Sequence of chain 52.A:
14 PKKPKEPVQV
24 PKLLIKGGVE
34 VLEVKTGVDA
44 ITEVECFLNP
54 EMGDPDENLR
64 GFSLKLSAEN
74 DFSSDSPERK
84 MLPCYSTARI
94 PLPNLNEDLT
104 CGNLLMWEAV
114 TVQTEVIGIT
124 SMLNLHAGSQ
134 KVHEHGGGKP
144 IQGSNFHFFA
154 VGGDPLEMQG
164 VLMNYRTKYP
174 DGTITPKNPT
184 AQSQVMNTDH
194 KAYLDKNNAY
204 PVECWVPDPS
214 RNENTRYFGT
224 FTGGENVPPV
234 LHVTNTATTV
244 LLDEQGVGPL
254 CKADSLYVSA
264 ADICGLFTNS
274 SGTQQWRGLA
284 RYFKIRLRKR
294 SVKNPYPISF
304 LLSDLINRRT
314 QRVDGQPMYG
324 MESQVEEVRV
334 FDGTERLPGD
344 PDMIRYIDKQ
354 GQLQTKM

Sequence of chain 52.D:
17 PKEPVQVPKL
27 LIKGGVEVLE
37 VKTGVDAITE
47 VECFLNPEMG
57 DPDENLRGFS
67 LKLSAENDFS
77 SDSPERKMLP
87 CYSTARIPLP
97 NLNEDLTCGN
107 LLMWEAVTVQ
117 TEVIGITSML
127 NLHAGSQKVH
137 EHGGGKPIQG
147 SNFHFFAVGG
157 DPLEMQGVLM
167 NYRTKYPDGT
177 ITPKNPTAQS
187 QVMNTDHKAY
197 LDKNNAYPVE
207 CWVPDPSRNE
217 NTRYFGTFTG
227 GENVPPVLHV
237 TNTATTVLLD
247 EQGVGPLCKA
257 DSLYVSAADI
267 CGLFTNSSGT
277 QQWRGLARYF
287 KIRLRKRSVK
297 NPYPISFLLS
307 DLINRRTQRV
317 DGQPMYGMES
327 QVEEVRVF

The small molecule below binds the protein below.
Small molecule (SMILES): CC(=O)N[C@H]1[C@H]([C@H](O)[C@H](O)CO)O[C@@](O[C@H](CO)[C@@H](O)[C@@H]2O[C@@H](C(=O)O)C[C@H](O)[C@H]2NC(C)=O)(C(=O)O)C[C@@H]1O

Sequence of chain 52.E:
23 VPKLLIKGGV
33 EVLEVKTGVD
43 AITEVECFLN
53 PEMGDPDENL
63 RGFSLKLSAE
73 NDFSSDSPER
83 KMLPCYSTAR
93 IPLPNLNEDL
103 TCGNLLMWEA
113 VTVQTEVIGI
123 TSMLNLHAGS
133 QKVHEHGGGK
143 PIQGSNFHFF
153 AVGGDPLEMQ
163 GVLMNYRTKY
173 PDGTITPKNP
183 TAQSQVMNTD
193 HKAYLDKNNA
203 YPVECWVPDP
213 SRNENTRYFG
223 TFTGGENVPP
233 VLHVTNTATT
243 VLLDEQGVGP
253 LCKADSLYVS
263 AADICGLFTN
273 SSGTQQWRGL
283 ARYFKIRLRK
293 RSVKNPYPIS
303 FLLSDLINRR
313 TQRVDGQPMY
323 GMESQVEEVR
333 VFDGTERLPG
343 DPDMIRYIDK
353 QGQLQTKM

Binding-site contacts:
Ligand atom C11 contacts residue HIS138 of chain 52.D at 3.5 Å.
Ligand atom C9 contacts residue GLN278 of chain 52.E at 3.3 Å.
Ligand atom C7 contacts residue GLN278 of chain 52.E at 3.9 Å.
Ligand atom C6 contacts residue LYS68 of chain 52.E at 4.0 Å.
Ligand atom C9 contacts residue LYS68 of chain 52.E at 3.8 Å.
Ligand atom O1A contacts residue ASN272 of chain 52.E at 3.6 Å.
Ligand atom C11 contacts residue PHE65 of chain 52.E at 3.7 Å (hydrophobic).
Ligand atom C1 contacts residue LYS68 of chain 52.E at 3.8 Å.
Ligand atom C10 contacts residue GLN278 of chain 52.E at 4.0 Å.
Ligand atom C7 contacts residue LEU62 of chain 52.E at 3.8 Å (hydrophobic).
Ligand atom O8 contacts residue LYS68 of chain 52.E at 3.3 Å.
Ligand atom O8 contacts residue GLN278 of chain 52.E at 3.5 Å (h-bond).
Ligand atom O9 contacts residue LEU67 of chain 52.E at 3.1 Å.
Ligand atom C11 contacts residue LEU62 of chain 52.E at 3.5 Å (hydrophobic).
Ligand atom O10 contacts residue LEU62 of chain 52.E at 2.8 Å.
Ligand atom O1A contacts residue THR276 of chain 52.E at 2.6 Å (h-bond).
Ligand atom O1B contacts residue SER274 of chain 52.E at 3.3 Å (h-bond).
Ligand atom N5 contacts residue LEU62 of chain 52.E at 3.9 Å.
Ligand atom C11 contacts residue PHE75 of chain 52.A at 3.5 Å (hydrophobic).
Ligand atom O8 contacts residue ASN272 of chain 52.E at 3.5 Å (h-bond).
Ligand atom C11 contacts residue GLN278 of chain 52.E at 3.5 Å.
Ligand atom O7 contacts residue LEU62 of chain 52.E at 3.3 Å.
Ligand atom C9 contacts residue LEU67 of chain 52.E at 4.0 Å (hydrophobic).
Ligand atom O10 contacts residue PHE75 of chain 52.A at 3.9 Å.
Ligand atom N5 contacts residue GLN278 of chain 52.E at 3.7 Å.
Ligand atom N5 contacts residue ASN272 of chain 52.E at 3.2 Å (h-bond).
Ligand atom C11 contacts residue THR276 of chain 52.E at 3.4 Å.
Ligand atom O1B contacts residue LYS68 of chain 52.E at 3.1 Å.
Ligand atom C10 contacts residue LEU62 of chain 52.E at 3.1 Å (hydrophobic).
Ligand atom C1 contacts residue THR276 of chain 52.E at 3.3 Å.
Ligand atom O1B contacts residue THR276 of chain 52.E at 3.4 Å (h-bond).
Ligand atom O1A contacts residue LYS68 of chain 52.E at 3.8 Å.
Ligand atom C11 contacts residue ASN272 of chain 52.E at 3.5 Å.
Ligand atom O8 contacts residue THR276 of chain 52.E at 4.0 Å.
Ligand atom O9 contacts residue LYS68 of chain 52.E at 2.9 Å (salt-bridge).
Ligand atom C11 contacts residue PHE270 of chain 52.E at 3.9 Å (hydrophobic).
Ligand atom C10 contacts residue ASN272 of chain 52.E at 3.9 Å.
Ligand atom C6 contacts residue ASN272 of chain 52.E at 3.7 Å.
Ligand atom C8 contacts residue GLN278 of chain 52.E at 3.7 Å.
Ligand atom O9 contacts residue GLN278 of chain 52.E at 4.0 Å.